Sequence of chain 1.C:
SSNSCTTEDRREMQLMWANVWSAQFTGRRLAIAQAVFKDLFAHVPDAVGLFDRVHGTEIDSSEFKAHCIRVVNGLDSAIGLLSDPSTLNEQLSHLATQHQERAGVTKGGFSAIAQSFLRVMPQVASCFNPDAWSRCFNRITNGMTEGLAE

Sequence of chain 1.B:
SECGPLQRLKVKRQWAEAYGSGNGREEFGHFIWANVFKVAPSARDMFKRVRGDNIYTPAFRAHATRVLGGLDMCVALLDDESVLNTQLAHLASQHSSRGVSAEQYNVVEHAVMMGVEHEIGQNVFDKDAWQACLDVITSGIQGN

This protein binds this small molecule.
Small molecule (SMILES): CC(=O)N[C@H]1[C@H](O[C@H]2[C@H](O)[C@@H](NC(C)=O)CO[C@@H]2CO[C@@H]2O[C@@H](C)[C@@H](O)[C@@H](O)[C@@H]2O)O[C@H](CO)[C@@H](O[C@H]2O[C@H](CO[C@H]3O[C@H](CO)[C@@H](O)[C@H](O)[C@@H]3O)[C@@H](O)[C@H](O[C@H]3O[C@H](CO)[C@@H](O)[C@H](O)[C@@H]3O)[C@@H]2O)[C@@H]1O

Binding-site contacts:
Ligand atom C6 contacts residue SER61 of chain 1.D at 3.8 Å.
Ligand atom O6 contacts residue GLU58 of chain 1.C at 4.4 Å.
Ligand atom C1 contacts residue SER60 of chain 1.D at 4.2 Å.
Ligand atom C4 contacts residue ASN58 of chain 1.D at 4.2 Å.
Ligand atom C5 contacts residue ASN58 of chain 1.D at 4.2 Å.
Ligand atom C6 contacts residue SER82 of chain 1.B at 4.0 Å.
Ligand atom N2 contacts residue ASN58 of chain 1.D at 2.8 Å (h-bond).
Ligand atom C6 contacts residue SER62 of chain 1.C at 4.3 Å.
Ligand atom O6 contacts residue SER82 of chain 1.B at 3.6 Å.
Ligand atom C7 contacts residue ASN58 of chain 1.D at 3.7 Å.
Ligand atom O5 contacts residue SER60 of chain 1.D at 3.9 Å.
Ligand atom C5 contacts residue SER60 of chain 1.D at 4.0 Å.
Ligand atom O2 contacts residue ASP81 of chain 1.A at 3.7 Å.
Ligand atom O7 contacts residue ASN58 of chain 1.D at 3.8 Å.
Ligand atom C2 contacts residue ASN58 of chain 1.D at 2.5 Å.
Ligand atom O5 contacts residue SER61 of chain 1.D at 4.4 Å.
Ligand atom C6 contacts residue ASN58 of chain 1.D at 3.7 Å.
Ligand atom C6 contacts residue SER60 of chain 1.D at 3.7 Å.
Ligand atom O5 contacts residue SER60 of chain 1.D at 3.9 Å.
Ligand atom O5 contacts residue ASN58 of chain 1.D at 2.4 Å (h-bond).
Ligand atom C5 contacts residue ASN58 of chain 1.D at 3.6 Å.
Ligand atom C1 contacts residue ASP81 of chain 1.A at 4.2 Å.
Ligand atom O5 contacts residue SER61 of chain 1.D at 4.0 Å.
Ligand atom O4 contacts residue ASP81 of chain 1.A at 4.4 Å.
Ligand atom C1 contacts residue SER60 of chain 1.D at 4.2 Å.
Ligand atom C2 contacts residue ASP81 of chain 1.A at 3.6 Å.
Ligand atom O6 contacts residue SER62 of chain 1.C at 4.5 Å.
Ligand atom C3 contacts residue ASN58 of chain 1.D at 3.8 Å.
Ligand atom C1 contacts residue ASN58 of chain 1.D at 1.4 Å.

Sequence of chain 1.D:
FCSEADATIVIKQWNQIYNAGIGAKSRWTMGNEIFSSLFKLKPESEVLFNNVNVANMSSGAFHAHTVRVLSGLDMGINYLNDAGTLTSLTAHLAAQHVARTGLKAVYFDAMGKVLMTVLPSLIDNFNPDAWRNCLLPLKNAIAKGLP

Sequence of chain 1.A:
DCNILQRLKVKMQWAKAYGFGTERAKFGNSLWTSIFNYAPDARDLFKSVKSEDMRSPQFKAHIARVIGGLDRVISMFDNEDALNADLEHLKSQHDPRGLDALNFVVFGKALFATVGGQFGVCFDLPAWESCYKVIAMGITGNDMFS